Sequence of chain 1.A:
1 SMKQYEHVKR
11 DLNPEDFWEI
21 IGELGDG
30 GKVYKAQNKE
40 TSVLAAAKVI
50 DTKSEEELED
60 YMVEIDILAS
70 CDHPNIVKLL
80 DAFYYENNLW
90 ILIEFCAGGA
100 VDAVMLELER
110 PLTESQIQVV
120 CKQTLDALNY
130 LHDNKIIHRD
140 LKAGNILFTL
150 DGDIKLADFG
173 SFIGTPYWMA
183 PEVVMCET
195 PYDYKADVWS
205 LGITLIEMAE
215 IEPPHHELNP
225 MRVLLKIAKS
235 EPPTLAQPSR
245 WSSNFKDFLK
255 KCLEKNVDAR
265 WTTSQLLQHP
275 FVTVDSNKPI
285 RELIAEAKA

This small molecule binds to this protein.
Small molecule (SMILES): COc1cc2nccc(Oc3ccc(NC(=O)/N=c4\cc(C)o[nH]4)c(Cl)c3)c2cc1OC

Binding-site contacts:
Ligand atom C38 contacts residue ASP157 of chain 1.A at 3.8 Å.
Ligand atom N7 contacts residue CYS95 of chain 1.A at 3.0 Å (h-bond).
Ligand atom C2 contacts residue CYS95 of chain 1.A at 3.2 Å (hydrophobic).
Ligand atom O11 contacts residue VAL32 of chain 1.A at 3.6 Å.
Ligand atom C11 contacts residue ILE92 of chain 1.A at 3.4 Å (hydrophobic).
Ligand atom C9 contacts residue ALA45 of chain 1.A at 3.1 Å (hydrophobic).
Ligand atom O11 contacts residue PHE158 of chain 1.A at 3.4 Å.
Ligand atom C13 contacts residue ILE92 of chain 1.A at 3.7 Å (hydrophobic).
Ligand atom N28 contacts residue ILE92 of chain 1.A at 3.8 Å.
Ligand atom O36 contacts residue ASP157 of chain 1.A at 2.8 Å (salt-bridge).
Ligand atom C35 contacts residue ASP157 of chain 1.A at 3.0 Å.
Ligand atom O36 contacts residue ALA156 of chain 1.A at 3.4 Å.
Ligand atom C40 contacts residue ILE64 of chain 1.A at 3.4 Å (hydrophobic).
Ligand atom C13 contacts residue VAL32 of chain 1.A at 3.8 Å (hydrophobic).
Ligand atom C5 contacts residue PHE158 of chain 1.A at 3.7 Å (hydrophobic).
Ligand atom C53 contacts residue GLY98 of chain 1.A at 3.6 Å.
Ligand atom C12 contacts residue PHE158 of chain 1.A at 3.8 Å (hydrophobic).
Ligand atom C43 contacts residue GLU63 of chain 1.A at 3.8 Å.
Ligand atom C9 contacts residue LEU146 of chain 1.A at 3.9 Å (hydrophobic).
Ligand atom C15 contacts residue ASP157 of chain 1.A at 3.9 Å.
Ligand atom C8 contacts residue CYS95 of chain 1.A at 3.5 Å (hydrophobic).
Ligand atom C8 contacts residue ALA45 of chain 1.A at 3.5 Å (hydrophobic).
Ligand atom C30 contacts residue GLU63 of chain 1.A at 3.8 Å.
Ligand atom O34 contacts residue GLY98 of chain 1.A at 3.7 Å.
Ligand atom N37 contacts residue ASP157 of chain 1.A at 3.3 Å (salt-bridge).
Ligand atom C10 contacts residue ALA45 of chain 1.A at 3.4 Å (hydrophobic).
Ligand atom O33 contacts residue LEU24 of chain 1.A at 3.7 Å.
Ligand atom C40 contacts residue GLU63 of chain 1.A at 3.4 Å.
Ligand atom C8 contacts residue GLU93 of chain 1.A at 3.5 Å.
Ligand atom C16 contacts residue ASP157 of chain 1.A at 3.7 Å.
Ligand atom CL4 contacts residue LYS47 of chain 1.A at 3.7 Å.
Ligand atom O36 contacts residue ILE92 of chain 1.A at 3.8 Å.
Ligand atom C15 contacts residue ILE92 of chain 1.A at 3.3 Å (hydrophobic).
Ligand atom N28 contacts residue ASP157 of chain 1.A at 3.3 Å (salt-bridge).
Ligand atom C53 contacts residue ALA96 of chain 1.A at 3.5 Å (hydrophobic).
Ligand atom N7 contacts residue PHE94 of chain 1.A at 3.9 Å.
Ligand atom C17 contacts residue PHE158 of chain 1.A at 3.6 Å (hydrophobic).
Ligand atom C16 contacts residue ILE92 of chain 1.A at 3.7 Å (hydrophobic).
Ligand atom C3 contacts residue CYS95 of chain 1.A at 3.8 Å (hydrophobic).
Ligand atom C30 contacts residue ILE64 of chain 1.A at 3.8 Å (hydrophobic).